Sequence of chain 1.C:
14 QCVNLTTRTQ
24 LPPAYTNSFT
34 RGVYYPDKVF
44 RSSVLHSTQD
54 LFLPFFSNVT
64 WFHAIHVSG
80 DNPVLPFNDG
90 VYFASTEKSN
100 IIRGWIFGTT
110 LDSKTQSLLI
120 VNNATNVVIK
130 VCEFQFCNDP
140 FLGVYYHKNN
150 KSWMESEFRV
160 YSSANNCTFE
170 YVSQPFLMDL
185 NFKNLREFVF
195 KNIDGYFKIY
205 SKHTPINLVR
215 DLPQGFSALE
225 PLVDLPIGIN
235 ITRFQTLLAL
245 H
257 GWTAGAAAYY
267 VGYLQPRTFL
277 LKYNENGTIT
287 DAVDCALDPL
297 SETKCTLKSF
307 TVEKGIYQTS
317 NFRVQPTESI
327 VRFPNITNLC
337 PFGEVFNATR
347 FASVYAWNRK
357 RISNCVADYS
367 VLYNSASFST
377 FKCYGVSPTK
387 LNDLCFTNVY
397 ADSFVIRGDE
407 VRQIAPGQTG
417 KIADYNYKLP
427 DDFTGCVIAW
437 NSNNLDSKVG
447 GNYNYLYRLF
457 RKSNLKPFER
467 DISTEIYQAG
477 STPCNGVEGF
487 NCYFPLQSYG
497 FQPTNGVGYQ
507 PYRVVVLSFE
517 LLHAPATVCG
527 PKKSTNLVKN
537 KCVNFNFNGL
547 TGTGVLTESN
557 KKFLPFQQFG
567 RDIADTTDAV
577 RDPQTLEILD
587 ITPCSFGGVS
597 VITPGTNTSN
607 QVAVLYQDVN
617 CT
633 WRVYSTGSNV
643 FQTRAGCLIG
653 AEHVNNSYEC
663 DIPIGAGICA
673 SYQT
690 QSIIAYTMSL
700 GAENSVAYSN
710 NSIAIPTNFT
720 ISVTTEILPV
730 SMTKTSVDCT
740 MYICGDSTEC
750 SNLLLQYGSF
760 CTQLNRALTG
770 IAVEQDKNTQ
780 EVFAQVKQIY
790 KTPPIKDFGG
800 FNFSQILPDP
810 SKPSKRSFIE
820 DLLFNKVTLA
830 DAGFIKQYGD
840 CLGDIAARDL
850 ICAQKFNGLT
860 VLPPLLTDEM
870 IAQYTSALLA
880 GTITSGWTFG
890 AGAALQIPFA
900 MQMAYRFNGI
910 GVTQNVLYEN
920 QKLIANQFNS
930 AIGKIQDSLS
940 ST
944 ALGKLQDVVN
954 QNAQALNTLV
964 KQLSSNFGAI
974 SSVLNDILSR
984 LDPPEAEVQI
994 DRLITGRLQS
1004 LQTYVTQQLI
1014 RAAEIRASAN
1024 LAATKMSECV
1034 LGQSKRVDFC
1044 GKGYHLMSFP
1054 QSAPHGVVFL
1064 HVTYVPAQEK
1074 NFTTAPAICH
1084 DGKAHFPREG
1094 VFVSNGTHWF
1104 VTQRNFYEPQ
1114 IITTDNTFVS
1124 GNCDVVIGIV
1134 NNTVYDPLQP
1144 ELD

This protein binds this small molecule.
Small molecule (SMILES): CC(=O)N[C@H]1[C@H](O[C@H]2[C@H](O)[C@@H](NC(C)=O)CO[C@@H]2CO)O[C@H](CO)[C@@H](O)[C@@H]1O

Sequence of chain 1.I:
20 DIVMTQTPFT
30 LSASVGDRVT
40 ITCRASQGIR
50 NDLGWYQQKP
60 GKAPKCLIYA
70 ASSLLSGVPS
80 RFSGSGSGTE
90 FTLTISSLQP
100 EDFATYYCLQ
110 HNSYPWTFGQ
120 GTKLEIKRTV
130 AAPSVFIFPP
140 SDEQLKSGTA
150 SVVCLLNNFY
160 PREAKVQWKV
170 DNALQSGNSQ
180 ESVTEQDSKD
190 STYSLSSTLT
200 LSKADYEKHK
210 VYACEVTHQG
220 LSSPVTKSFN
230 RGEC

Binding-site contacts:
Ligand atom O5 contacts residue ASN137 of chain 1.C at 3.9 Å.
Ligand atom C3 contacts residue ASN50 of chain 1.I at 3.8 Å.
Ligand atom C4 contacts residue ASN137 of chain 1.C at 4.4 Å.
Ligand atom C1 contacts residue ASN137 of chain 1.C at 3.7 Å.
Ligand atom C1 contacts residue ASN17 of chain 1.C at 1.4 Å.
Ligand atom C8 contacts residue SER86 of chain 1.I at 4.5 Å.
Ligand atom O6 contacts residue ARG21 of chain 1.C at 4.2 Å.
Ligand atom C2 contacts residue ASN17 of chain 1.C at 2.6 Å.
Ligand atom N2 contacts residue ASN17 of chain 1.C at 2.9 Å (h-bond).
Ligand atom O5 contacts residue ASN17 of chain 1.C at 2.4 Å (h-bond).
Ligand atom O3 contacts residue ASN50 of chain 1.I at 3.0 Å (h-bond).
Ligand atom C5 contacts residue ASN17 of chain 1.C at 3.6 Å.
Ligand atom C8 contacts residue ASN17 of chain 1.C at 4.0 Å.
Ligand atom C7 contacts residue ASN17 of chain 1.C at 3.2 Å.
Ligand atom C2 contacts residue ASN50 of chain 1.I at 4.2 Å.
Ligand atom C8 contacts residue VAL16 of chain 1.C at 4.4 Å (hydrophobic).
Ligand atom C8 contacts residue ASN50 of chain 1.I at 3.5 Å.
Ligand atom C8 contacts residue ARG49 of chain 1.I at 4.1 Å.
Ligand atom N2 contacts residue ASN50 of chain 1.I at 3.6 Å (h-bond).
Ligand atom C8 contacts residue CYS15 of chain 1.C at 3.6 Å (hydrophobic).
Ligand atom C5 contacts residue ASN137 of chain 1.C at 3.6 Å.
Ligand atom C8 contacts residue GLY85 of chain 1.I at 3.4 Å.
Ligand atom O4 contacts residue ASN137 of chain 1.C at 4.2 Å.
Ligand atom C7 contacts residue ASN50 of chain 1.I at 3.4 Å.
Ligand atom C4 contacts residue ASN17 of chain 1.C at 4.3 Å.
Ligand atom O7 contacts residue ASN17 of chain 1.C at 3.4 Å (h-bond).
Ligand atom O7 contacts residue ASN50 of chain 1.I at 3.8 Å.
Ligand atom C6 contacts residue ASN137 of chain 1.C at 4.5 Å.
Ligand atom C3 contacts residue ASN17 of chain 1.C at 3.8 Å.
Ligand atom O7 contacts residue ARG49 of chain 1.I at 4.4 Å.